This protein binds this small molecule.
Small molecule (SMILES): Nc1ncnc2c1ncn2[C@@H]1O[C@H](CO[P](=O)(O)O[P](=O)(O)NP(=O)(O)O)[C@@H](O)[C@H]1O

Binding-site contacts:
Ligand atom C2 contacts residue TYR114 of chain 1.B at 3.1 Å (hydrophobic).
Ligand atom PB contacts residue MG1 of chain 1.J at 3.1 Å.
Ligand atom O2G contacts residue LEU120 of chain 1.B at 2.8 Å (h-bond).
Ligand atom O1G contacts residue GLY122 of chain 1.B at 3.4 Å (h-bond).
Ligand atom O2G contacts residue LYS345 of chain 1.B at 3.2 Å (salt-bridge).
Ligand atom O1B contacts residue MG1 of chain 1.J at 2.4 Å.
Ligand atom PA contacts residue MG1 of chain 1.J at 3.2 Å.
Ligand atom N7 contacts residue ASN52 of chain 1.B at 3.1 Å (h-bond).
Ligand atom N1 contacts residue THR173 of chain 1.B at 3.1 Å (h-bond).
Ligand atom O3A contacts residue GLY122 of chain 1.B at 3.1 Å.
Ligand atom O1G contacts residue GLY124 of chain 1.B at 2.8 Å (h-bond).
Ligand atom N3B contacts residue HIS121 of chain 1.B at 3.3 Å (h-bond).
Ligand atom O2' contacts residue ILE17 of chain 1.A at 3.1 Å.
Ligand atom O2' contacts residue TYR114 of chain 1.B at 3.2 Å.
Ligand atom O3' contacts residue LYS108 of chain 1.B at 3.2 Å.
Ligand atom N3B contacts residue LEU120 of chain 1.B at 3.0 Å (h-bond).
Ligand atom O1B contacts residue ASN52 of chain 1.B at 3.2 Å (h-bond).
Ligand atom O2' contacts residue TYR12 of chain 1.A at 2.8 Å (h-bond).
Ligand atom O3' contacts residue GLY107 of chain 1.B at 2.9 Å (h-bond).
Ligand atom O1G contacts residue VAL123 of chain 1.B at 2.8 Å (h-bond).
Ligand atom O2A contacts residue GLY124 of chain 1.B at 3.3 Å.
Ligand atom O2G contacts residue GLY119 of chain 1.B at 3.1 Å.
Ligand atom O2A contacts residue MG1 of chain 1.J at 2.2 Å.
Ligand atom O3G contacts residue MG1 of chain 1.J at 1.9 Å.
Ligand atom O2A contacts residue SER125 of chain 1.B at 3.2 Å (h-bond).
Ligand atom O2A contacts residue ASN52 of chain 1.B at 3.1 Å (h-bond).
Ligand atom C8 contacts residue MET84 of chain 1.B at 3.3 Å (hydrophobic).
Ligand atom N3B contacts residue GLY122 of chain 1.B at 3.0 Å (h-bond).
Ligand atom O1A contacts residue SER125 of chain 1.B at 2.7 Å (h-bond).
Ligand atom O2G contacts residue HIS121 of chain 1.B at 2.9 Å (h-bond).
Ligand atom C4 contacts residue TYR114 of chain 1.B at 3.2 Å (hydrophobic).
Ligand atom O2' contacts residue GLY107 of chain 1.B at 3.4 Å (h-bond).
Ligand atom C2' contacts residue TYR12 of chain 1.A at 3.4 Å (hydrophobic).
Ligand atom O4' contacts residue ILE99 of chain 1.B at 3.2 Å.
Ligand atom N3B contacts residue GLY119 of chain 1.B at 3.4 Å.
Ligand atom N3 contacts residue TYR12 of chain 1.A at 2.9 Å (h-bond).
Ligand atom N7 contacts residue MET84 of chain 1.B at 3.2 Å.
Ligand atom N6 contacts residue ASP79 of chain 1.B at 3.1 Å (salt-bridge).
Ligand atom N3 contacts residue TYR114 of chain 1.B at 2.7 Å (h-bond).
Ligand atom O1B contacts residue LYS108 of chain 1.B at 2.5 Å (salt-bridge).

Sequence of chain 1.A:
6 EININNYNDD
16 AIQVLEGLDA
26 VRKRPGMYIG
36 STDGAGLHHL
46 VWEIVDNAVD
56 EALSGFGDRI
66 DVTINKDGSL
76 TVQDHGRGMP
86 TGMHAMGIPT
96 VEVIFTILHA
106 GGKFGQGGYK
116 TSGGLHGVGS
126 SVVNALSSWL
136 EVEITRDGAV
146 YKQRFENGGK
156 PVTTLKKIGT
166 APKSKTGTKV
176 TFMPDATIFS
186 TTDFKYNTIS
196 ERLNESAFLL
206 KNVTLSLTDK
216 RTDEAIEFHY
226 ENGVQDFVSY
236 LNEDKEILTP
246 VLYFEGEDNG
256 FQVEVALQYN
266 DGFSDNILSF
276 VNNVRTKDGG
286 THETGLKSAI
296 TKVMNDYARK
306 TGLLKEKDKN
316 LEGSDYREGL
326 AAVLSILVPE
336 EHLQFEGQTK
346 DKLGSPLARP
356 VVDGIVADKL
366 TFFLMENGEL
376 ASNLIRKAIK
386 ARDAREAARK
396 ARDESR

Sequence of chain 1.B:
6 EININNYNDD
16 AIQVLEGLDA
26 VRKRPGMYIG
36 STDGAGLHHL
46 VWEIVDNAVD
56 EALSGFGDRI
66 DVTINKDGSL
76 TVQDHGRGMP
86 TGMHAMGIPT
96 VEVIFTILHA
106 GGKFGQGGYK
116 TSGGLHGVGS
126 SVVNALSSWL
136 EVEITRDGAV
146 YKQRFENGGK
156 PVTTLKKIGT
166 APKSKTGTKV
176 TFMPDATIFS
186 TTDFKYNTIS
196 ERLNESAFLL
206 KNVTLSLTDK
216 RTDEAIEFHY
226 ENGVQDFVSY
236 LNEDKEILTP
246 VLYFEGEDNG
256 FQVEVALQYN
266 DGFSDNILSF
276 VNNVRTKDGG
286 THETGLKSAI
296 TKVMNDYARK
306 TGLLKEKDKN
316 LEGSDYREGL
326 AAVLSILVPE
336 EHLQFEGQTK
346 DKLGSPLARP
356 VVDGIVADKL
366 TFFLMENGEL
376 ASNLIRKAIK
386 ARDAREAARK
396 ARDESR